Sequence of chain 1.A:
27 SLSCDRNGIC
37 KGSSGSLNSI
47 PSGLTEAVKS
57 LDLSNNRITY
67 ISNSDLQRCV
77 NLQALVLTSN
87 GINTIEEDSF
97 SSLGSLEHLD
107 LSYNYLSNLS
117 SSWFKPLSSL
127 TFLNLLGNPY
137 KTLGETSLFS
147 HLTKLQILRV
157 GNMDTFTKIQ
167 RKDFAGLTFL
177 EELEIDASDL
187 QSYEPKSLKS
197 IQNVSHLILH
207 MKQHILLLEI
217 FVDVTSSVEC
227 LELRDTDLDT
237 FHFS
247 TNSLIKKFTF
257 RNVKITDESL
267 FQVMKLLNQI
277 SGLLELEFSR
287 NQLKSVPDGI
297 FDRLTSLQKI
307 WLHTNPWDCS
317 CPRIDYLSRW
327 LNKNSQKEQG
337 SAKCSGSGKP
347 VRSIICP

A small-molecule ligand and the protein it binds are described below.
Small molecule (SMILES): CC(=O)N[C@@H]1[C@@H](O)[C@H](O)[C@@H](CO)O[C@H]1O

Binding-site contacts:
Ligand atom C5 contacts residue ASN114 of chain 1.A at 3.7 Å.
Ligand atom C2 contacts residue ASN114 of chain 1.A at 2.5 Å.
Ligand atom N2 contacts residue SER113 of chain 1.A at 4.1 Å.
Ligand atom O7 contacts residue SER113 of chain 1.A at 3.4 Å.
Ligand atom C4 contacts residue ASN114 of chain 1.A at 4.2 Å.
Ligand atom C7 contacts residue SER113 of chain 1.A at 3.9 Å.
Ligand atom N2 contacts residue ASN114 of chain 1.A at 2.9 Å (h-bond).
Ligand atom C1 contacts residue ASN114 of chain 1.A at 1.4 Å.
Ligand atom O7 contacts residue ASN114 of chain 1.A at 3.8 Å.
Ligand atom C7 contacts residue ASN114 of chain 1.A at 3.7 Å.
Ligand atom C3 contacts residue ASN114 of chain 1.A at 3.8 Å.
Ligand atom O5 contacts residue ASN114 of chain 1.A at 2.4 Å (h-bond).
Ligand atom C1 contacts residue SER113 of chain 1.A at 4.2 Å.